The small molecule below binds the protein below.
Small molecule (SMILES): CC(=O)N[C@@H]1[C@@H](O)[C@H](O)[C@@H](CO)O[C@H]1O

Binding-site contacts:
Ligand atom C2 contacts residue ASN391 of chain 1.B at 2.5 Å.
Ligand atom C6 contacts residue HIS493 of chain 1.B at 4.5 Å.
Ligand atom O7 contacts residue ASN391 of chain 1.B at 3.3 Å (h-bond).
Ligand atom C5 contacts residue ASN391 of chain 1.B at 3.6 Å.
Ligand atom C6 contacts residue LYS396 of chain 1.B at 3.7 Å.
Ligand atom C5 contacts residue SER393 of chain 1.B at 4.2 Å.
Ligand atom O5 contacts residue ASN391 of chain 1.B at 2.3 Å (h-bond).
Ligand atom C3 contacts residue ASN391 of chain 1.B at 3.8 Å.
Ligand atom O6 contacts residue SER393 of chain 1.B at 3.4 Å.
Ligand atom N2 contacts residue ASN391 of chain 1.B at 2.9 Å (h-bond).
Ligand atom O6 contacts residue HIS493 of chain 1.B at 4.1 Å.
Ligand atom C8 contacts residue ASN391 of chain 1.B at 4.5 Å.
Ligand atom C1 contacts residue SER393 of chain 1.B at 4.5 Å.
Ligand atom C4 contacts residue ASN391 of chain 1.B at 4.2 Å.
Ligand atom C6 contacts residue SER393 of chain 1.B at 4.4 Å.
Ligand atom O5 contacts residue SER393 of chain 1.B at 4.1 Å.
Ligand atom O6 contacts residue LYS396 of chain 1.B at 3.0 Å (salt-bridge).
Ligand atom C1 contacts residue ASN391 of chain 1.B at 1.4 Å.
Ligand atom O6 contacts residue ASN391 of chain 1.B at 4.4 Å.
Ligand atom C7 contacts residue ASN391 of chain 1.B at 3.3 Å.

Sequence of chain 1.B:
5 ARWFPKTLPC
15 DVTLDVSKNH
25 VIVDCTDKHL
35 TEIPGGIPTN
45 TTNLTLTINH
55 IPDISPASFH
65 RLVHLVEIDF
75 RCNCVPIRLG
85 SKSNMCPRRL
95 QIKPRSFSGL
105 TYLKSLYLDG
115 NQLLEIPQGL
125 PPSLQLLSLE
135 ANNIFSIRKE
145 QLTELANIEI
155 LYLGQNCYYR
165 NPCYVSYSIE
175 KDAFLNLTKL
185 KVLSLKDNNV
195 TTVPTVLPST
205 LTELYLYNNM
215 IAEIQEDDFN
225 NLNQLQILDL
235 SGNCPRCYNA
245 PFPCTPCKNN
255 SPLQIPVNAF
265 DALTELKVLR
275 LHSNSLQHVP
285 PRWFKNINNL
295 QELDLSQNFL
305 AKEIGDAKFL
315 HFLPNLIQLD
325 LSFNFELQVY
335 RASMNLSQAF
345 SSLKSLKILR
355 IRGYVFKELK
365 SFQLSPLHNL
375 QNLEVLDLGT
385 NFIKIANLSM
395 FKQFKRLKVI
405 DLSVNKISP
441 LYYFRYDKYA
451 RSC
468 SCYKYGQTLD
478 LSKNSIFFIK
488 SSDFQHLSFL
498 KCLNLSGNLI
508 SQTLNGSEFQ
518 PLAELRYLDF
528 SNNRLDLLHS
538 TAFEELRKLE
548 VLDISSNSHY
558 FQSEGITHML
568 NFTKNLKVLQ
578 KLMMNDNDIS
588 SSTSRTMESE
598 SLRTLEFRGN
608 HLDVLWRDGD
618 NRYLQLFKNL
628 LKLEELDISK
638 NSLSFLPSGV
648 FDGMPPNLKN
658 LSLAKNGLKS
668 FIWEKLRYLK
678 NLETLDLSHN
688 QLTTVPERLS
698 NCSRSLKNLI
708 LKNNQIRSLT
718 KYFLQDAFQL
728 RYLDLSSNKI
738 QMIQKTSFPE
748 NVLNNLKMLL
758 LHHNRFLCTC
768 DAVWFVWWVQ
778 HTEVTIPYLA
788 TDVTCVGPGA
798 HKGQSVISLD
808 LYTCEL